Binding-site contacts:
Ligand atom C03 contacts residue ASN211 of chain 28.A at 3.1 Å.
Ligand atom N24 contacts residue PHE180 of chain 28.A at 3.6 Å.
Ligand atom C14 contacts residue SER121 of chain 28.A at 3.5 Å.
Ligand atom C10 contacts residue TYR191 of chain 28.A at 3.7 Å (hydrophobic).
Ligand atom C21 contacts residue ILE123 of chain 28.A at 3.8 Å (hydrophobic).
Ligand atom C01 contacts residue TYR192 of chain 28.A at 2.9 Å (hydrophobic).
Ligand atom N24 contacts residue LEU216 of chain 28.A at 3.5 Å.
Ligand atom O16 contacts residue ILE99 of chain 28.A at 3.6 Å.
Ligand atom O26 contacts residue PHE180 of chain 28.A at 3.7 Å.
Ligand atom C17 contacts residue ILE99 of chain 28.A at 3.8 Å (hydrophobic).
Ligand atom C05 contacts residue LEU101 of chain 28.A at 3.9 Å (hydrophobic).
Ligand atom C13 contacts residue MET213 of chain 28.A at 3.4 Å (hydrophobic).
Ligand atom C17 contacts residue LEU182 of chain 28.A at 3.7 Å (hydrophobic).
Ligand atom C18 contacts residue TYR145 of chain 28.A at 3.8 Å (hydrophobic).
Ligand atom C28 contacts residue TYR143 of chain 28.A at 3.4 Å (hydrophobic).
Ligand atom C04 contacts residue ASN211 of chain 28.A at 3.4 Å.
Ligand atom C18 contacts residue ILE99 of chain 28.A at 3.8 Å (hydrophobic).
Ligand atom C19 contacts residue TYR145 of chain 28.A at 3.2 Å (hydrophobic).
Ligand atom C04 contacts residue MET213 of chain 28.A at 3.9 Å (hydrophobic).
Ligand atom O23 contacts residue LEU216 of chain 28.A at 3.7 Å.
Ligand atom C18 contacts residue LEU182 of chain 28.A at 3.2 Å (hydrophobic).
Ligand atom C25 contacts residue PHE180 of chain 28.A at 3.5 Å (hydrophobic).
Ligand atom C28 contacts residue ALA167 of chain 28.A at 3.1 Å (hydrophobic).
Ligand atom N06 contacts residue LEU101 of chain 28.A at 3.2 Å.
Ligand atom C27 contacts residue PHE180 of chain 28.A at 3.2 Å (hydrophobic).
Ligand atom C28 contacts residue TYR145 of chain 28.A at 3.3 Å (hydrophobic).
Ligand atom N08 contacts residue LEU101 of chain 28.A at 3.8 Å.
Ligand atom C14 contacts residue HIS237 of chain 28.A at 3.5 Å.
Ligand atom N07 contacts residue LEU101 of chain 28.A at 3.7 Å.
Ligand atom C01 contacts residue THR207 of chain 28.A at 2.9 Å.
Ligand atom C22 contacts residue ILE99 of chain 28.A at 3.9 Å (hydrophobic).
Ligand atom C28 contacts residue MET144 of chain 28.A at 3.8 Å (hydrophobic).
Ligand atom C22 contacts residue ILE123 of chain 28.A at 3.6 Å (hydrophobic).
Ligand atom C15 contacts residue LEU182 of chain 28.A at 3.7 Å (hydrophobic).
Ligand atom O26 contacts residue TYR145 of chain 28.A at 3.2 Å.
Ligand atom C15 contacts residue ILE123 of chain 28.A at 3.6 Å (hydrophobic).
Ligand atom C19 contacts residue LEU182 of chain 28.A at 3.6 Å (hydrophobic).
Ligand atom C09 contacts residue LEU101 of chain 28.A at 3.8 Å (hydrophobic).
Ligand atom C09 contacts residue TYR191 of chain 28.A at 3.6 Å (hydrophobic).
Ligand atom C12 contacts residue ILE99 of chain 28.A at 3.7 Å (hydrophobic).

This small molecule binds to this protein.
Small molecule (SMILES): CCOc1noc2cc(OCCC3CCN(c4ccc(C)nn4)CC3)ccc12

Sequence of chain 28.A:
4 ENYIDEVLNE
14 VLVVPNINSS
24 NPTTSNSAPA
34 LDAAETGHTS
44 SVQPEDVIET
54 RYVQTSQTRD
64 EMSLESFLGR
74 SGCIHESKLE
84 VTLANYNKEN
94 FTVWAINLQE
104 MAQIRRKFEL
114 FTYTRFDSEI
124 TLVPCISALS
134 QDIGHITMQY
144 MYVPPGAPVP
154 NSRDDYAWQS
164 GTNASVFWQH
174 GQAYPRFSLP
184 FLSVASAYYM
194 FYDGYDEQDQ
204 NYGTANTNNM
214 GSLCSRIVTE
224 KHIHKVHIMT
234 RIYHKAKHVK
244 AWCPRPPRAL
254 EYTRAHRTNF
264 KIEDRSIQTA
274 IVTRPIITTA